This protein binds this small molecule.
Small molecule (SMILES): CC(=O)N[C@@H](CC(C)C)C(=O)N[C@H](C=O)Cc1ccccc1

Sequence of chain 1.B:
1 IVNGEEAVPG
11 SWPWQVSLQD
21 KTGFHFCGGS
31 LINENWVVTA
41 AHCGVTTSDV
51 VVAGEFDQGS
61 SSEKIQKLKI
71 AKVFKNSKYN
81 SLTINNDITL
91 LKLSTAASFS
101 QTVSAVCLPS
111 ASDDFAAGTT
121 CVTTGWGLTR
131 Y

Binding-site contacts:
Ligand atom CDM contacts residue ILE84 of chain 1.B at 3.9 Å (hydrophobic).
Ligand atom CDM contacts residue TRP67 of chain 1.C at 3.4 Å (hydrophobic).
Ligand atom CE2 contacts residue SER42 of chain 1.C at 3.5 Å.
Ligand atom N contacts residue SER66 of chain 1.C at 2.9 Å (h-bond).
Ligand atom CD1 contacts residue MET44 of chain 1.C at 3.8 Å (hydrophobic).
Ligand atom OW contacts residue MET44 of chain 1.C at 3.6 Å.
Ligand atom CE1 contacts residue CYS72 of chain 1.C at 3.9 Å (hydrophobic).
Ligand atom CE2 contacts residue GLY68 of chain 1.C at 3.5 Å.
Ligand atom CAL contacts residue TRP67 of chain 1.C at 3.8 Å (hydrophobic).
Ligand atom N contacts residue SER47 of chain 1.C at 3.0 Å (h-bond).
Ligand atom OX contacts residue GLY68 of chain 1.C at 2.7 Å (h-bond).
Ligand atom CB contacts residue CYS43 of chain 1.C at 3.6 Å (hydrophobic).
Ligand atom N contacts residue HIS42 of chain 1.B at 3.9 Å.
Ligand atom OW contacts residue SER47 of chain 1.C at 2.3 Å (h-bond).
Ligand atom CX contacts residue GLY68 of chain 1.C at 3.8 Å.
Ligand atom CD2 contacts residue TRP67 of chain 1.C at 3.7 Å (hydrophobic).
Ligand atom CB contacts residue SER66 of chain 1.C at 3.7 Å.
Ligand atom CE2 contacts residue TRP67 of chain 1.C at 3.6 Å (hydrophobic).
Ligand atom CG contacts residue CYS43 of chain 1.C at 3.9 Å (hydrophobic).
Ligand atom CZ contacts residue SER69 of chain 1.C at 3.5 Å.
Ligand atom CX contacts residue TRP67 of chain 1.C at 3.8 Å (hydrophobic).
Ligand atom CA contacts residue SER47 of chain 1.C at 2.4 Å.
Ligand atom CD1 contacts residue CYS43 of chain 1.C at 3.7 Å (hydrophobic).
Ligand atom CAL contacts residue SER66 of chain 1.C at 3.9 Å.
Ligand atom C contacts residue SER66 of chain 1.C at 3.9 Å.
Ligand atom CE1 contacts residue SER69 of chain 1.C at 3.4 Å.
Ligand atom OX contacts residue TRP67 of chain 1.C at 3.0 Å.
Ligand atom CB contacts residue SER47 of chain 1.C at 2.8 Å.
Ligand atom CDL contacts residue ILE84 of chain 1.B at 3.9 Å (hydrophobic).
Ligand atom CZ contacts residue GLY68 of chain 1.C at 3.5 Å.
Ligand atom OW contacts residue ASP46 of chain 1.C at 3.6 Å.
Ligand atom CAX contacts residue GLY68 of chain 1.C at 3.4 Å.
Ligand atom CDL contacts residue HIS42 of chain 1.B at 3.5 Å.
Ligand atom OW contacts residue GLY45 of chain 1.C at 2.9 Å (h-bond).
Ligand atom CBL contacts residue HIS42 of chain 1.B at 3.9 Å.
Ligand atom CA contacts residue SER66 of chain 1.C at 3.7 Å.
Ligand atom CW contacts residue HIS42 of chain 1.B at 3.6 Å.
Ligand atom CW contacts residue SER47 of chain 1.C at 1.4 Å.
Ligand atom OW contacts residue CYS43 of chain 1.C at 3.7 Å.
Ligand atom CZ contacts residue SER42 of chain 1.C at 3.6 Å.

Sequence of chain 1.C:
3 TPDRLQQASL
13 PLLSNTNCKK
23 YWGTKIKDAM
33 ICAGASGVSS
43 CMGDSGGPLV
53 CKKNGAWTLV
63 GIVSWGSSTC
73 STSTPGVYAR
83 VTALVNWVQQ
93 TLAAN